Binding-site contacts:
Ligand atom P contacts residue PHE420 of chain 1.P at 4.2 Å.
Ligand atom C6 contacts residue PRO422 of chain 1.P at 3.4 Å (hydrophobic).
Ligand atom O5' contacts residue PRO422 of chain 1.P at 3.8 Å.
Ligand atom N9 contacts residue PRO422 of chain 1.P at 4.3 Å.
Ligand atom O1P contacts residue HIS419 of chain 1.P at 4.3 Å.
Ligand atom C4 contacts residue PRO201 of chain 1.P at 3.9 Å (hydrophobic).
Ligand atom N7 contacts residue HIS421 of chain 1.P at 4.0 Å.
Ligand atom C8 contacts residue PRO201 of chain 1.P at 3.9 Å (hydrophobic).
Ligand atom C2 contacts residue VAL200 of chain 1.P at 4.4 Å (hydrophobic).
Ligand atom C8 contacts residue HIS421 of chain 1.P at 3.8 Å.
Ligand atom O5' contacts residue PHE420 of chain 1.P at 4.2 Å.
Ligand atom C3' contacts residue PRO422 of chain 1.P at 3.7 Å (hydrophobic).
Ligand atom P contacts residue HIS421 of chain 1.P at 3.6 Å.
Ligand atom C5' contacts residue HIS421 of chain 1.P at 3.7 Å.
Ligand atom C1' contacts residue PRO201 of chain 1.P at 4.3 Å (hydrophobic).
Ligand atom N7 contacts residue SER423 of chain 1.P at 4.0 Å.
Ligand atom O1P contacts residue HIS421 of chain 1.P at 4.1 Å.
Ligand atom C5 contacts residue PRO422 of chain 1.P at 4.0 Å (hydrophobic).
Ligand atom O5' contacts residue HIS421 of chain 1.P at 3.0 Å (h-bond).
Ligand atom N6 contacts residue PHE429 of chain 1.P at 4.1 Å.
Ligand atom N3 contacts residue PRO422 of chain 1.P at 4.4 Å.
Ligand atom N6 contacts residue SER423 of chain 1.P at 3.5 Å.
Ligand atom C2 contacts residue PRO201 of chain 1.P at 4.2 Å (hydrophobic).
Ligand atom C6 contacts residue VAL200 of chain 1.P at 4.2 Å (hydrophobic).
Ligand atom C4 contacts residue PRO422 of chain 1.P at 4.2 Å (hydrophobic).
Ligand atom N6 contacts residue GLY430 of chain 1.P at 3.0 Å (h-bond).
Ligand atom N7 contacts residue PRO201 of chain 1.P at 4.1 Å.
Ligand atom C6 contacts residue PRO201 of chain 1.P at 4.3 Å (hydrophobic).
Ligand atom N6 contacts residue PRO422 of chain 1.P at 3.2 Å (h-bond).
Ligand atom N1 contacts residue GLY430 of chain 1.P at 2.9 Å (h-bond).
Ligand atom C5 contacts residue PRO201 of chain 1.P at 4.0 Å (hydrophobic).
Ligand atom N3 contacts residue PRO201 of chain 1.P at 4.0 Å.
Ligand atom N6 contacts residue PRO424 of chain 1.P at 4.1 Å.
Ligand atom N1 contacts residue PRO422 of chain 1.P at 3.6 Å.
Ligand atom C6 contacts residue GLY430 of chain 1.P at 3.9 Å.
Ligand atom C2 contacts residue GLY430 of chain 1.P at 3.6 Å.
Ligand atom N1 contacts residue VAL200 of chain 1.P at 3.9 Å.
Ligand atom O4' contacts residue HIS421 of chain 1.P at 4.2 Å.
Ligand atom N9 contacts residue PRO201 of chain 1.P at 3.8 Å.
Ligand atom C6 contacts residue SER423 of chain 1.P at 4.2 Å.

Sequence of chain 1.P:
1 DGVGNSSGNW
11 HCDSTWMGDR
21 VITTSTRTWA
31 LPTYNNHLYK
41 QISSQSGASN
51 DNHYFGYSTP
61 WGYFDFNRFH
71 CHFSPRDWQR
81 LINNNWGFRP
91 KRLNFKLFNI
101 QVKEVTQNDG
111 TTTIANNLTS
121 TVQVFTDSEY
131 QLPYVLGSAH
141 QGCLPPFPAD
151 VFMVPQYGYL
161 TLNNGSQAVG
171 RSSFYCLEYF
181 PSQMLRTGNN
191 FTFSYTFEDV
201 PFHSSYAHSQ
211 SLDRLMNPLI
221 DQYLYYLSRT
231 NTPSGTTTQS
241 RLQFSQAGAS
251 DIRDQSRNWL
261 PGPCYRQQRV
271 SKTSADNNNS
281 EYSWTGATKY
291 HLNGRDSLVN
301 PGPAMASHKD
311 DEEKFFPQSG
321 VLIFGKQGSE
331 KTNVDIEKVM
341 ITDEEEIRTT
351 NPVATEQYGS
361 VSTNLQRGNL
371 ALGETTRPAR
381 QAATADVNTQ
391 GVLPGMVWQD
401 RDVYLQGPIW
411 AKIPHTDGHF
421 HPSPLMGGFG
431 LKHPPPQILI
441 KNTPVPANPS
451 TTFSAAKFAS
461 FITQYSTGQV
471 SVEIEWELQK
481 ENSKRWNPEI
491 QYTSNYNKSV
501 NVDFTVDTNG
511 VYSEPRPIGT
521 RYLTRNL

The protein below binds the small molecule below.
Small molecule (SMILES): Nc1ncnc2c1ncn2[C@H]1C[C@H](O)[C@@H](COP(=O)(O)O)O1